Binding-site contacts:
Ligand atom C10 contacts residue LYS173 of chain 1.A at 3.9 Å.
Ligand atom C9 contacts residue ASP189 of chain 1.A at 3.2 Å.
Ligand atom O6 contacts residue GLU177 of chain 1.A at 2.6 Å (salt-bridge).
Ligand atom C2 contacts residue LYS180 of chain 1.A at 3.8 Å.
Ligand atom C8 contacts residue ARG186 of chain 1.A at 3.9 Å.
Ligand atom O9 contacts residue ASP189 of chain 1.A at 2.6 Å (salt-bridge).
Ligand atom O6 contacts residue GLN183 of chain 1.A at 2.8 Å (h-bond).
Ligand atom O2 contacts residue GLN183 of chain 1.A at 3.0 Å (h-bond).
Ligand atom C5 contacts residue ARG186 of chain 1.A at 3.7 Å.
Ligand atom O1B contacts residue ARG186 of chain 1.A at 3.5 Å (salt-bridge).
Ligand atom O3 contacts residue LYS180 of chain 1.A at 2.6 Å (salt-bridge).
Ligand atom C1 contacts residue ASN185 of chain 1.A at 3.4 Å.
Ligand atom C3 contacts residue LYS180 of chain 1.A at 3.6 Å.
Ligand atom O7 contacts residue GLN183 of chain 1.A at 3.4 Å.
Ligand atom O1A contacts residue THR175 of chain 1.A at 2.7 Å (h-bond).
Ligand atom C2 contacts residue GLN183 of chain 1.A at 3.8 Å.
Ligand atom O1B contacts residue THR175 of chain 1.A at 2.9 Å (h-bond).
Ligand atom O9 contacts residue LEU138 of chain 1.A at 3.4 Å.
Ligand atom O3 contacts residue GLN183 of chain 1.A at 3.1 Å (h-bond).
Ligand atom O6 contacts residue ASN185 of chain 1.A at 3.7 Å.
Ligand atom O8 contacts residue TYR174 of chain 1.A at 3.5 Å.
Ligand atom O6 contacts residue ARG186 of chain 1.A at 3.5 Å (salt-bridge).
Ligand atom O3 contacts residue GLU177 of chain 1.A at 2.9 Å (salt-bridge).
Ligand atom O5 contacts residue ASN185 of chain 1.A at 3.0 Å (h-bond).
Ligand atom C6 contacts residue LYS173 of chain 1.A at 3.7 Å.
Ligand atom N5 contacts residue LYS173 of chain 1.A at 2.9 Å (salt-bridge).
Ligand atom O1B contacts residue TYR174 of chain 1.A at 3.5 Å.
Ligand atom C4 contacts residue LYS173 of chain 1.A at 3.6 Å.
Ligand atom C6 contacts residue GLU177 of chain 1.A at 3.0 Å.
Ligand atom C5 contacts residue LYS173 of chain 1.A at 3.6 Å.
Ligand atom O9 contacts residue ARG186 of chain 1.A at 2.9 Å (salt-bridge).
Ligand atom O5 contacts residue GLN183 of chain 1.A at 3.6 Å (h-bond).
Ligand atom C11 contacts residue LYS173 of chain 1.A at 3.9 Å.
Ligand atom C1 contacts residue THR175 of chain 1.A at 3.6 Å.
Ligand atom O2 contacts residue LYS180 of chain 1.A at 3.0 Å (salt-bridge).
Ligand atom O8 contacts residue ARG186 of chain 1.A at 2.8 Å (salt-bridge).
Ligand atom C11 contacts residue TYR174 of chain 1.A at 3.6 Å (hydrophobic).
Ligand atom C3 contacts residue GLN183 of chain 1.A at 3.7 Å.
Ligand atom C6 contacts residue GLN183 of chain 1.A at 4.0 Å.
Ligand atom C3 contacts residue GLU177 of chain 1.A at 3.3 Å.

Sequence of chain 1.A:
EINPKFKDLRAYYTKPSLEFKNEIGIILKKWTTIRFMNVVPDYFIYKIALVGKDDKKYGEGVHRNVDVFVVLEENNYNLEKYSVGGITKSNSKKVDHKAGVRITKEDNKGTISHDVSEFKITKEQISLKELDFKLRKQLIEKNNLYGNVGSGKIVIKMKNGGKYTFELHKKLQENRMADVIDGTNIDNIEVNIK

The protein below binds the small molecule below.
Small molecule (SMILES): CC(=O)N[C@@H]1[C@@H](O[C@@H]2O[C@@H](C)[C@@H](O)[C@@H](O)[C@@H]2O)[C@H](O[C@@H]2O[C@H](CO)[C@H](O)[C@H](O[C@]3(C(=O)O)C[C@H](O)[C@@H](NC(C)=O)[C@H]([C@H](O)[C@H](O)CO)O3)[C@H]2O)[C@@H](CO)O[C@@H]1O